Sequence of chain 1.B:
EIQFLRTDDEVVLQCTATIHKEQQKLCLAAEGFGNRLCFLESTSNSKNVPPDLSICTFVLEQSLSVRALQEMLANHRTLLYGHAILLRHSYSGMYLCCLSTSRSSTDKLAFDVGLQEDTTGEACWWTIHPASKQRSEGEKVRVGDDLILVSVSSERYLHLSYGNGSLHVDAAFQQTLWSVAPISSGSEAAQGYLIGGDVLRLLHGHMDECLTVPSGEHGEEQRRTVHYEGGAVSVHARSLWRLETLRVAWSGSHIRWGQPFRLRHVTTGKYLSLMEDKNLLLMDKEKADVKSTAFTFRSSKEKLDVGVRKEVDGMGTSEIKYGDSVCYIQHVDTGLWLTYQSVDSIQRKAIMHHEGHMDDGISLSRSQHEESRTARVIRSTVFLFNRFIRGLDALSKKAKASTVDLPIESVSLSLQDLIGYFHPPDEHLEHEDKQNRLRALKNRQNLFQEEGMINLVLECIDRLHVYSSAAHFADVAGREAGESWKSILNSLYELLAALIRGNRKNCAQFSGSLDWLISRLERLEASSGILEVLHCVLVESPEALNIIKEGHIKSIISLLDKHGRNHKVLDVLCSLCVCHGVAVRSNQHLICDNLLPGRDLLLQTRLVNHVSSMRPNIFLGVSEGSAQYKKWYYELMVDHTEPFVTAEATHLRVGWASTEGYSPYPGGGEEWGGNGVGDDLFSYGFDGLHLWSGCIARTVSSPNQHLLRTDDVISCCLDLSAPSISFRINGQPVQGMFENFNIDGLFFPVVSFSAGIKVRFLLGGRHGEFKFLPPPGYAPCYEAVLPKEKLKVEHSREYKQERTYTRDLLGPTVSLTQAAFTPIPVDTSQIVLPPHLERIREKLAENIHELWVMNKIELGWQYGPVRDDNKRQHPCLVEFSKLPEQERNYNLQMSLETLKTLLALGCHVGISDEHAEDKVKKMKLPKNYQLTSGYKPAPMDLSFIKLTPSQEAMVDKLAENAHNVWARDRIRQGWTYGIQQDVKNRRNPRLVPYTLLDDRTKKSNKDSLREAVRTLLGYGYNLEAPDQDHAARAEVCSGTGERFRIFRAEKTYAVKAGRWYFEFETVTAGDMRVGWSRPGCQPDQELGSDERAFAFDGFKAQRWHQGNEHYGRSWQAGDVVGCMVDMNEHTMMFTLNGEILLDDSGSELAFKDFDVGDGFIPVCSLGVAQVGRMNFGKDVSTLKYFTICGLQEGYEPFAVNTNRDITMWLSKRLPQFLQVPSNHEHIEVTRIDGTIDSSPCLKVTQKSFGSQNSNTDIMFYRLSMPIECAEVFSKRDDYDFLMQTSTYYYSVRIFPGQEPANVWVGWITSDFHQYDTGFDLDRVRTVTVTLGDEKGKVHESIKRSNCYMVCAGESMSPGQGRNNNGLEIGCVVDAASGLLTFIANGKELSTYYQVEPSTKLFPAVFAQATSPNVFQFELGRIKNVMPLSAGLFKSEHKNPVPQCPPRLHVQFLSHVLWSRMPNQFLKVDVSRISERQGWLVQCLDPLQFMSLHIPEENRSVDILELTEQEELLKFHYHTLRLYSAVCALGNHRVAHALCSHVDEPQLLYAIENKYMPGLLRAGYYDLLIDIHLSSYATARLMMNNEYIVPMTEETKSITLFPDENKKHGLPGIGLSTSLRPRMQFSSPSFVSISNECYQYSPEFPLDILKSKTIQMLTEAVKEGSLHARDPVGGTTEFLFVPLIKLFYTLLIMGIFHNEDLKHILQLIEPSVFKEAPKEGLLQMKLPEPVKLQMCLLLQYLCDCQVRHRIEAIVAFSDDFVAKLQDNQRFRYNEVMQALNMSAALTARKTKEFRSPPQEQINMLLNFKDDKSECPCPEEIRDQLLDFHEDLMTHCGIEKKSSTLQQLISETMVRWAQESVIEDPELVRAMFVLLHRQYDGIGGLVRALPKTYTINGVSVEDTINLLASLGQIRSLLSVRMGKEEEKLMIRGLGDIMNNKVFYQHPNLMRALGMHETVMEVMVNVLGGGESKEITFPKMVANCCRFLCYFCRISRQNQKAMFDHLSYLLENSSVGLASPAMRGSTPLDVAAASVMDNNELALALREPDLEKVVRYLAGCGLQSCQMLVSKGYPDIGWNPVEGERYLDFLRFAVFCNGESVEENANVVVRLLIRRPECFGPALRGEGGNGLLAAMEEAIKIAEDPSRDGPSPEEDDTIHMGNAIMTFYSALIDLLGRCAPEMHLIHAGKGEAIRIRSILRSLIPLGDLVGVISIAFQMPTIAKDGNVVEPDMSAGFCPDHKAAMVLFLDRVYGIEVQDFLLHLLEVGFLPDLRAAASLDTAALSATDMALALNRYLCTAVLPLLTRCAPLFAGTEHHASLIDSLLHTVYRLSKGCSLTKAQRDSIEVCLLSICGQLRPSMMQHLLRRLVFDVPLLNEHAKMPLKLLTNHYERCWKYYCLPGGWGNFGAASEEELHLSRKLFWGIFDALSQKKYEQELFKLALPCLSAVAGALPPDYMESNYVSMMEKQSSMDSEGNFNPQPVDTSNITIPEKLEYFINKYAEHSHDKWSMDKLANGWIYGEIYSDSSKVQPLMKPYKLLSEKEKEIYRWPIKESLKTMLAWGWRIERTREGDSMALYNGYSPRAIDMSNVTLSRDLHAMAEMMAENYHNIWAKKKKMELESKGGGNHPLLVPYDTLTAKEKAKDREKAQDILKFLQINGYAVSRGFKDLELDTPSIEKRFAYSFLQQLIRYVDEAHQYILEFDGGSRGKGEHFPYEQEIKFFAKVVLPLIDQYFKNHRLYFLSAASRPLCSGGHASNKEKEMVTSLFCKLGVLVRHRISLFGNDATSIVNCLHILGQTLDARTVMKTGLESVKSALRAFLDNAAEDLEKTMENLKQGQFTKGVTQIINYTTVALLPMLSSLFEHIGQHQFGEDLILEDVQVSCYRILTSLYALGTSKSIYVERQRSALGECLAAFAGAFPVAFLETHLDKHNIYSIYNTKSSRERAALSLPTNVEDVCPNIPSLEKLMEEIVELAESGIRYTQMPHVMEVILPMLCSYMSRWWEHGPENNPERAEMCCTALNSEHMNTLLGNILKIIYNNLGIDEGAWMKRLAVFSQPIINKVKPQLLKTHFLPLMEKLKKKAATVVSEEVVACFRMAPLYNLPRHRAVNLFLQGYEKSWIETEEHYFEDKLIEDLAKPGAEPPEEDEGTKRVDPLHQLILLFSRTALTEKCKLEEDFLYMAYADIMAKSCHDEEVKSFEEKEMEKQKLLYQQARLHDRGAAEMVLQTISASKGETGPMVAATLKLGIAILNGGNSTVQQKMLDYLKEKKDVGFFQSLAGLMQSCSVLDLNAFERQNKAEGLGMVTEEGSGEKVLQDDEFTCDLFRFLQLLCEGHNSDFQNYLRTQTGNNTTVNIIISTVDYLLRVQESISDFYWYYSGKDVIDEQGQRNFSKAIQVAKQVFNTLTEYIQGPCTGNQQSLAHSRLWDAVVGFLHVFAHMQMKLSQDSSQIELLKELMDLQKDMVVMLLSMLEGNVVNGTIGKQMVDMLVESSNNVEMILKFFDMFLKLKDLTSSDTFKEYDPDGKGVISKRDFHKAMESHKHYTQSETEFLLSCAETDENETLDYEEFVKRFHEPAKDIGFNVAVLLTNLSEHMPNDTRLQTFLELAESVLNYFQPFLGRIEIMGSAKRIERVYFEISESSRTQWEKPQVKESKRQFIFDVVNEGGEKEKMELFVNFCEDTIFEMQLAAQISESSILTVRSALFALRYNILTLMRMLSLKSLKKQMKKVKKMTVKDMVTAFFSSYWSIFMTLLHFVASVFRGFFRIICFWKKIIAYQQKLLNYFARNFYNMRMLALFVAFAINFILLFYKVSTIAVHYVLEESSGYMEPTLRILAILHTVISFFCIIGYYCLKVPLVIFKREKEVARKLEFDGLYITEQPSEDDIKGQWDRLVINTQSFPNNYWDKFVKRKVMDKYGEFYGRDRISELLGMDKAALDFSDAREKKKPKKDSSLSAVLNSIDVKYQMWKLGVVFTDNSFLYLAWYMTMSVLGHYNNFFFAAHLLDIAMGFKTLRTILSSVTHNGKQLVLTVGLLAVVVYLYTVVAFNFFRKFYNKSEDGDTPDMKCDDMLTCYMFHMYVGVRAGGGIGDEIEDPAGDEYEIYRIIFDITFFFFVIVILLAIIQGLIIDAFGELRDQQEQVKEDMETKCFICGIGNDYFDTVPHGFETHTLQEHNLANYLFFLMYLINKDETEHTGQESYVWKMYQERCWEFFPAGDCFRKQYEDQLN

The small molecule below binds the protein below.
Small molecule (SMILES): O=c1[nH]c(=O)c2nc[nH]c2[nH]1

Binding-site contacts:
Ligand atom O6 contacts residue TRP4645 of chain 1.B at 3.7 Å.
Ligand atom C8 contacts residue TRP4645 of chain 1.B at 3.7 Å (hydrophobic).
Ligand atom N1 contacts residue ILE4926 of chain 1.B at 4.2 Å.
Ligand atom C5 contacts residue TRP4645 of chain 1.B at 3.6 Å (hydrophobic).
Ligand atom C4 contacts residue TRP4645 of chain 1.B at 3.6 Å (hydrophobic).
Ligand atom C2 contacts residue TRP4941 of chain 1.B at 4.0 Å (hydrophobic).
Ligand atom O2 contacts residue TRP4941 of chain 1.B at 3.5 Å.
Ligand atom O6 contacts residue GLU4194 of chain 1.B at 4.4 Å.
Ligand atom N3 contacts residue TRP4645 of chain 1.B at 3.5 Å.
Ligand atom C2 contacts residue ILE4926 of chain 1.B at 4.2 Å (hydrophobic).
Ligand atom N1 contacts residue TYR4944 of chain 1.B at 3.4 Å (h-bond).
Ligand atom C2 contacts residue TRP4645 of chain 1.B at 3.8 Å (hydrophobic).
Ligand atom N9 contacts residue TRP4645 of chain 1.B at 4.0 Å.
Ligand atom O6 contacts residue TYR4944 of chain 1.B at 4.2 Å.
Ligand atom C8 contacts residue ILE4926 of chain 1.B at 3.8 Å (hydrophobic).
Ligand atom O6 contacts residue ILE4926 of chain 1.B at 4.4 Å.
Ligand atom N7 contacts residue ILE4926 of chain 1.B at 4.3 Å.
Ligand atom C2 contacts residue TYR4944 of chain 1.B at 4.0 Å (hydrophobic).
Ligand atom O2 contacts residue TYR4944 of chain 1.B at 3.6 Å.
Ligand atom C6 contacts residue ILE4926 of chain 1.B at 4.0 Å (hydrophobic).
Ligand atom C6 contacts residue TRP4645 of chain 1.B at 3.7 Å (hydrophobic).
Ligand atom C4 contacts residue ILE4926 of chain 1.B at 3.8 Å (hydrophobic).
Ligand atom N9 contacts residue ILE4926 of chain 1.B at 3.6 Å.
Ligand atom O2 contacts residue TRP4645 of chain 1.B at 3.6 Å.
Ligand atom N1 contacts residue TRP4645 of chain 1.B at 3.7 Å.
Ligand atom N3 contacts residue ILE4926 of chain 1.B at 3.8 Å.
Ligand atom O2 contacts residue GLN4945 of chain 1.B at 4.1 Å.
Ligand atom C6 contacts residue TYR4944 of chain 1.B at 4.2 Å (hydrophobic).
Ligand atom N3 contacts residue TRP4941 of chain 1.B at 3.9 Å.
Ligand atom N7 contacts residue TRP4645 of chain 1.B at 3.5 Å.
Ligand atom C5 contacts residue ILE4926 of chain 1.B at 3.9 Å (hydrophobic).